Sequence of chain 1.A:
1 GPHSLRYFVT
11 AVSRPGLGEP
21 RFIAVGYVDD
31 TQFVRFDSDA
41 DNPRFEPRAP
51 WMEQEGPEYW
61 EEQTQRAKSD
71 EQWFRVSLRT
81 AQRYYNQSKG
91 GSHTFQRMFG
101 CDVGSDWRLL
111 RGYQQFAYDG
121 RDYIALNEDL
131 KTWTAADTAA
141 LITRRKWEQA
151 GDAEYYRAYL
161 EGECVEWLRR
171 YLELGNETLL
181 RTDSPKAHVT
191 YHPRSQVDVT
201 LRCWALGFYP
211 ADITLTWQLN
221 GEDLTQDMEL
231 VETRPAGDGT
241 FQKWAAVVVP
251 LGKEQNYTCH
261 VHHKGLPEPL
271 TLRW

This protein binds this small molecule.
Small molecule (SMILES): CSCC[C@H](NC(=O)[C@H](CC(N)=O)NC(=O)[C@@H](NC(=O)[C@H](CC(N)=O)NC(=O)[C@@H](NC(=O)[C@H](Cc1ccc(O)cc1)NC(=O)[C@@H](N)CO)C(C)C)[C@@H](C)O)C(=O)NCC(=O)N[C@@H](CC(C)C)C(=O)O

Binding-site contacts:
Ligand atom OD1 contacts residue TYR156 of chain 1.A at 3.2 Å (h-bond).
Ligand atom OD1 contacts residue ASP70 of chain 1.A at 3.4 Å (salt-bridge).
Ligand atom CG2 contacts residue TRP73 of chain 1.A at 3.5 Å (hydrophobic).
Ligand atom CG contacts residue ASP152 of chain 1.A at 2.4 Å.
Ligand atom CB contacts residue TRP147 of chain 1.A at 3.4 Å (hydrophobic).
Ligand atom O contacts residue TYR159 of chain 1.A at 2.6 Å (h-bond).
Ligand atom OG contacts residue TYR7 of chain 1.A at 2.8 Å (h-bond).
Ligand atom OG1 contacts residue ARG97 of chain 1.A at 3.3 Å.
Ligand atom OH contacts residue ASP70 of chain 1.A at 2.4 Å (salt-bridge).
Ligand atom O contacts residue TRP147 of chain 1.A at 2.9 Å (h-bond).
Ligand atom C contacts residue TYR156 of chain 1.A at 3.4 Å (hydrophobic).
Ligand atom O contacts residue ARG97 of chain 1.A at 2.8 Å (salt-bridge).
Ligand atom O contacts residue ARG66 of chain 1.A at 2.8 Å (salt-bridge).
Ligand atom CZ contacts residue ASP70 of chain 1.A at 3.3 Å.
Ligand atom CB contacts residue GLN63 of chain 1.A at 3.3 Å.
Ligand atom N contacts residue GLN63 of chain 1.A at 3.2 Å (h-bond).
Ligand atom N contacts residue GLU163 of chain 1.A at 2.9 Å (salt-bridge).
Ligand atom CG contacts residue ASP152 of chain 1.A at 3.5 Å.
Ligand atom O contacts residue TRP73 of chain 1.A at 2.9 Å (h-bond).
Ligand atom CE2 contacts residue ASP70 of chain 1.A at 3.4 Å.
Ligand atom CB contacts residue TYR7 of chain 1.A at 3.2 Å (hydrophobic).
Ligand atom C contacts residue LYS146 of chain 1.A at 3.3 Å.
Ligand atom OD1 contacts residue ASP152 of chain 1.A at 1.5 Å (salt-bridge).
Ligand atom N contacts residue GLN63 of chain 1.A at 3.0 Å (h-bond).
Ligand atom CA contacts residue TYR156 of chain 1.A at 3.1 Å (hydrophobic).
Ligand atom O contacts residue TYR155 of chain 1.A at 2.6 Å (h-bond).
Ligand atom CG contacts residue THR143 of chain 1.A at 3.4 Å.
Ligand atom ND2 contacts residue ASP152 of chain 1.A at 2.9 Å (salt-bridge).
Ligand atom SD contacts residue ALA150 of chain 1.A at 3.3 Å.
Ligand atom OXT contacts residue TYR84 of chain 1.A at 3.3 Å (h-bond).
Ligand atom N contacts residue TYR156 of chain 1.A at 2.8 Å (h-bond).
Ligand atom C contacts residue TYR84 of chain 1.A at 3.4 Å (hydrophobic).
Ligand atom CG2 contacts residue TYR156 of chain 1.A at 3.3 Å (hydrophobic).
Ligand atom OG contacts residue TYR171 of chain 1.A at 2.5 Å (h-bond).
Ligand atom O contacts residue TYR84 of chain 1.A at 2.7 Å (h-bond).
Ligand atom OD1 contacts residue SER69 of chain 1.A at 3.3 Å.
Ligand atom OXT contacts residue LYS146 of chain 1.A at 2.6 Å (salt-bridge).
Ligand atom O contacts residue THR143 of chain 1.A at 2.7 Å (h-bond).
Ligand atom OD1 contacts residue ARG66 of chain 1.A at 2.8 Å (salt-bridge).
Ligand atom CB contacts residue TYR171 of chain 1.A at 2.7 Å (hydrophobic).